The small molecule below binds the protein below.
Small molecule (SMILES): CC(=O)N[C@H]1[C@H]([C@H](O)[C@H](O)CO)O[C@](O)(C(=O)O)C[C@@H]1O

Sequence of chain 1.A:
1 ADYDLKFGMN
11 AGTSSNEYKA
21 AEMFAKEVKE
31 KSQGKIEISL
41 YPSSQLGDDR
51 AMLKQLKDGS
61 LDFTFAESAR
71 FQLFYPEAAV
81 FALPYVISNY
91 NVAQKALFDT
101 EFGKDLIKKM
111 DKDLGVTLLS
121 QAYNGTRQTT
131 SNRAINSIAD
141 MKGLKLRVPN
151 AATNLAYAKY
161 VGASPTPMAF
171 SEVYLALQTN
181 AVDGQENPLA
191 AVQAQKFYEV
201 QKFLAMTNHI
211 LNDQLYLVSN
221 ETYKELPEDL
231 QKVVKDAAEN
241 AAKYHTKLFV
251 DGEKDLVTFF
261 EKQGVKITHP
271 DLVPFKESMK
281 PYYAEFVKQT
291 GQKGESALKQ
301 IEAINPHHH

Binding-site contacts:
Ligand atom C9 contacts residue GLU67 of chain 1.A at 3.6 Å.
Ligand atom C8 contacts residue GLU67 of chain 1.A at 3.5 Å.
Ligand atom C1 contacts residue ASN187 of chain 1.A at 3.9 Å.
Ligand atom C10 contacts residue ASP49 of chain 1.A at 3.8 Å.
Ligand atom O2 contacts residue ASN187 of chain 1.A at 2.8 Å (h-bond).
Ligand atom C11 contacts residue GLN214 of chain 1.A at 3.3 Å.
Ligand atom O1B contacts residue PHE170 of chain 1.A at 3.3 Å.
Ligand atom C5 contacts residue ASN10 of chain 1.A at 4.0 Å.
Ligand atom C1 contacts residue PRO149 of chain 1.A at 4.0 Å (hydrophobic).
Ligand atom O9 contacts residue ARG70 of chain 1.A at 3.5 Å.
Ligand atom C9 contacts residue ALA151 of chain 1.A at 3.9 Å (hydrophobic).
Ligand atom O8 contacts residue GLU67 of chain 1.A at 2.7 Å (salt-bridge).
Ligand atom O4 contacts residue ASN10 of chain 1.A at 3.6 Å.
Ligand atom C7 contacts residue GLU67 of chain 1.A at 3.5 Å.
Ligand atom O10 contacts residue ASN10 of chain 1.A at 2.8 Å (h-bond).
Ligand atom C2 contacts residue ARG127 of chain 1.A at 4.0 Å.
Ligand atom C11 contacts residue ALA66 of chain 1.A at 3.8 Å (hydrophobic).
Ligand atom O1A contacts residue PHE170 of chain 1.A at 3.5 Å.
Ligand atom O1A contacts residue ARG147 of chain 1.A at 2.8 Å (salt-bridge).
Ligand atom C7 contacts residue ASP49 of chain 1.A at 3.6 Å.
Ligand atom O10 contacts residue ASP49 of chain 1.A at 3.5 Å.
Ligand atom O2 contacts residue ARG127 of chain 1.A at 2.9 Å (salt-bridge).
Ligand atom C1 contacts residue PHE170 of chain 1.A at 3.4 Å (hydrophobic).
Ligand atom O8 contacts residue ARG127 of chain 1.A at 3.6 Å (salt-bridge).
Ligand atom C1 contacts residue ARG147 of chain 1.A at 3.5 Å.
Ligand atom O1B contacts residue PRO149 of chain 1.A at 3.6 Å.
Ligand atom C6 contacts residue GLU67 of chain 1.A at 3.6 Å.
Ligand atom C3 contacts residue PHE170 of chain 1.A at 3.6 Å (hydrophobic).
Ligand atom N5 contacts residue GLU67 of chain 1.A at 4.0 Å.
Ligand atom C2 contacts residue ASN187 of chain 1.A at 3.8 Å.
Ligand atom O7 contacts residue ASP49 of chain 1.A at 2.8 Å (salt-bridge).
Ligand atom O1A contacts residue ARG127 of chain 1.A at 3.1 Å (salt-bridge).
Ligand atom C9 contacts residue ARG70 of chain 1.A at 3.8 Å.
Ligand atom O1A contacts residue ASN187 of chain 1.A at 2.8 Å (h-bond).
Ligand atom C1 contacts residue ARG127 of chain 1.A at 3.9 Å.
Ligand atom C10 contacts residue ASN10 of chain 1.A at 3.9 Å.
Ligand atom O9 contacts residue GLU67 of chain 1.A at 2.7 Å (salt-bridge).
Ligand atom O7 contacts residue ARG70 of chain 1.A at 3.7 Å.
Ligand atom O1B contacts residue ARG147 of chain 1.A at 2.8 Å (salt-bridge).
Ligand atom C11 contacts residue PHE65 of chain 1.A at 3.7 Å (hydrophobic).